Sequence of chain 1.H:
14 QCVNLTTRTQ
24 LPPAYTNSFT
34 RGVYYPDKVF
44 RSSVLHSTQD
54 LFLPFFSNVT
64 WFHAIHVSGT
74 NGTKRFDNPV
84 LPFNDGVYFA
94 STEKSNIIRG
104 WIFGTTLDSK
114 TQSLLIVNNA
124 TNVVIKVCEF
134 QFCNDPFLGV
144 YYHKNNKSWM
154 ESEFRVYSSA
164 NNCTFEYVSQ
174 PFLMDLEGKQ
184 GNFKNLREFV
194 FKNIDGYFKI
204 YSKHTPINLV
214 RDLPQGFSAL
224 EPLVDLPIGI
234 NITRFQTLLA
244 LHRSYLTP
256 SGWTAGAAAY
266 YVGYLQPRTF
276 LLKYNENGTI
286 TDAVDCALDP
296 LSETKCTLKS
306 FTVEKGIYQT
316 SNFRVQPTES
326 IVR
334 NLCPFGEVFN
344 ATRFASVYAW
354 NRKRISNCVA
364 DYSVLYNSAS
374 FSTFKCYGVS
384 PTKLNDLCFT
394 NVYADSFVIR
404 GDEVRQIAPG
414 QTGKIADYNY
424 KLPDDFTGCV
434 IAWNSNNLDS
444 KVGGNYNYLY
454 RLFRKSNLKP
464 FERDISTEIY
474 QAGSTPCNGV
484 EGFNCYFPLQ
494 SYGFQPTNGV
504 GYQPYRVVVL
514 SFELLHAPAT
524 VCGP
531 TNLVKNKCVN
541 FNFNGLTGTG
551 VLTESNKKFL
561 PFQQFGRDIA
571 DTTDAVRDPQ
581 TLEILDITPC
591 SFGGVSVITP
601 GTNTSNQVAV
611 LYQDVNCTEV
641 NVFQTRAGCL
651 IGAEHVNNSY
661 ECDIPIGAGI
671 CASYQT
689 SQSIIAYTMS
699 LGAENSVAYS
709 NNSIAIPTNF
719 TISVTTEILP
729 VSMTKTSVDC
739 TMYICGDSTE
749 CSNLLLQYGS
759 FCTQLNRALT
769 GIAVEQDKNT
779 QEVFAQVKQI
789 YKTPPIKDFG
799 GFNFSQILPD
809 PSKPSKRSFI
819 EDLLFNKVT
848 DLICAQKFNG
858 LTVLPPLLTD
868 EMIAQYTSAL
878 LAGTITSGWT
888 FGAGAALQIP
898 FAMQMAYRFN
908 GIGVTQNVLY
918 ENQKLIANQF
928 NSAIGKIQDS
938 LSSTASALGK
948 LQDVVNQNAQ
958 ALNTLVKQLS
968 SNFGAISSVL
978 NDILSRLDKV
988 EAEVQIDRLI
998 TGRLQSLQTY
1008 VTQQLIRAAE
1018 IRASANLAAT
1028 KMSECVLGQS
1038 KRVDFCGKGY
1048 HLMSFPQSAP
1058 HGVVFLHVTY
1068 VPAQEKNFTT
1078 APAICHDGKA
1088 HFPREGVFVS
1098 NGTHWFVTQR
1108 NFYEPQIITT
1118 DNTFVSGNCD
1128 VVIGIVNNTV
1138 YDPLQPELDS

Binding-site contacts:
Ligand atom O5 contacts residue ASN709 of chain 1.I at 2.3 Å (h-bond).
Ligand atom O7 contacts residue ASN709 of chain 1.I at 2.5 Å (h-bond).
Ligand atom C2 contacts residue ASN709 of chain 1.I at 2.4 Å.
Ligand atom C4 contacts residue ASN709 of chain 1.I at 4.2 Å.
Ligand atom C5 contacts residue ASN709 of chain 1.I at 3.6 Å.
Ligand atom C1 contacts residue ASN709 of chain 1.I at 1.4 Å.
Ligand atom O5 contacts residue ASP796 of chain 1.H at 3.7 Å.
Ligand atom C1 contacts residue ASP796 of chain 1.H at 4.5 Å.
Ligand atom C6 contacts residue ASP796 of chain 1.H at 4.4 Å.
Ligand atom C7 contacts residue ASN709 of chain 1.I at 2.9 Å.
Ligand atom C8 contacts residue GLY1131 of chain 1.I at 3.5 Å.
Ligand atom C3 contacts residue ASN709 of chain 1.I at 3.8 Å.
Ligand atom N2 contacts residue ASN709 of chain 1.I at 2.9 Å (h-bond).
Ligand atom C8 contacts residue ASN709 of chain 1.I at 4.2 Å.

This small molecule binds to this protein.
Small molecule (SMILES): CC(=O)N[C@@H]1[C@@H](O)[C@H](O)[C@@H](CO)O[C@H]1O

Sequence of chain 1.I:
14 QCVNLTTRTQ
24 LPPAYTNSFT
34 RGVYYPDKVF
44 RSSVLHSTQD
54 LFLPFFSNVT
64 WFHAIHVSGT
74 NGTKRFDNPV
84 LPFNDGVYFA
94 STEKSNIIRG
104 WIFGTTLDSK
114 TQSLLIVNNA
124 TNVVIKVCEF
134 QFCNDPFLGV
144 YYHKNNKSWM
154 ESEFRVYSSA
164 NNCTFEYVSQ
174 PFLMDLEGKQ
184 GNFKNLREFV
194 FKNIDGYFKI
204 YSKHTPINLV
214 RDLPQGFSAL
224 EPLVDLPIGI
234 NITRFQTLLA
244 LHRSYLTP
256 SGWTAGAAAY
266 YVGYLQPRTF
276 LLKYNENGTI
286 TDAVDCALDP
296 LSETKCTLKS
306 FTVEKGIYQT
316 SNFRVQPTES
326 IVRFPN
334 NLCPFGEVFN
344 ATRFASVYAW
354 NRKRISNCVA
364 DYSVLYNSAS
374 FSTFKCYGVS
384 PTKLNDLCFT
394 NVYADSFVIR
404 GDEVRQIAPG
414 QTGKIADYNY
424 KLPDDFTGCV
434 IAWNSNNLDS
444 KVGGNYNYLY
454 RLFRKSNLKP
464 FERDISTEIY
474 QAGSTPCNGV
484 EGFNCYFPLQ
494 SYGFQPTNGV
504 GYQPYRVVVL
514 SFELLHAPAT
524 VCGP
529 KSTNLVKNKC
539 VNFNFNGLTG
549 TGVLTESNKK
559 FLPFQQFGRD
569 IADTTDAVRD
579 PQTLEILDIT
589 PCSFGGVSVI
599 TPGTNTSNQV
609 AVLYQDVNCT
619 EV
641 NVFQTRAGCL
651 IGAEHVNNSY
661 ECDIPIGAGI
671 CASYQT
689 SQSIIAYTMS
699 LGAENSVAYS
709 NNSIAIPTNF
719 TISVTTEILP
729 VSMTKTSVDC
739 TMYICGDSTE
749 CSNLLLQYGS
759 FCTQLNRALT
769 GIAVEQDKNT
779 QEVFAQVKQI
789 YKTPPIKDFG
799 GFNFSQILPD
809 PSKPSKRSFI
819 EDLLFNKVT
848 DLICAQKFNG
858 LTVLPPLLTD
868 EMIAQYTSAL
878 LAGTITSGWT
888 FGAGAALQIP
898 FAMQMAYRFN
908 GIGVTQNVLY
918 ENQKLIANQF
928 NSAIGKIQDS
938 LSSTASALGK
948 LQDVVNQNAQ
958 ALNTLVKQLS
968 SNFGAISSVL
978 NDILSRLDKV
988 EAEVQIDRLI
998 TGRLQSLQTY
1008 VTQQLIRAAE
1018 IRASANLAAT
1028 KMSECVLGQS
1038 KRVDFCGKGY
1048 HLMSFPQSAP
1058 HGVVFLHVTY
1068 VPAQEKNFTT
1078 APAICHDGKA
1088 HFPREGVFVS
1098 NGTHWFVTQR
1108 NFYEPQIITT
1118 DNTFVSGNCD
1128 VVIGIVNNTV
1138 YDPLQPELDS